Binding-site contacts:
Ligand atom O6 contacts residue ILE55 of chain 1.B at 3.4 Å.
Ligand atom C5 contacts residue PHE160 of chain 2.B at 3.3 Å (hydrophobic).
Ligand atom N7 contacts residue PHE160 of chain 2.B at 3.5 Å.
Ligand atom O6 contacts residue PHE160 of chain 2.B at 3.8 Å.
Ligand atom C6 contacts residue GLN229 of chain 2.B at 3.8 Å.
Ligand atom N7 contacts residue THR58 of chain 1.B at 2.8 Å (h-bond).
Ligand atom N7 contacts residue ALA57 of chain 1.B at 3.5 Å.
Ligand atom C4 contacts residue PHE160 of chain 2.B at 3.3 Å (hydrophobic).
Ligand atom N9 contacts residue THR58 of chain 1.B at 3.9 Å.
Ligand atom N9 contacts residue LEU171 of chain 2.B at 3.9 Å.
Ligand atom O2 contacts residue VAL228 of chain 2.B at 2.9 Å (h-bond).
Ligand atom N9 contacts residue PHE160 of chain 2.B at 3.5 Å.
Ligand atom C4 contacts residue ARG177 of chain 2.B at 3.8 Å.
Ligand atom C6 contacts residue PHE160 of chain 2.B at 3.4 Å (hydrophobic).
Ligand atom N8 contacts residue LEU171 of chain 2.B at 3.7 Å.
Ligand atom O2 contacts residue SER227 of chain 2.B at 3.5 Å.
Ligand atom C2 contacts residue GLN229 of chain 2.B at 3.9 Å.
Ligand atom C2 contacts residue PHE160 of chain 2.B at 3.6 Å (hydrophobic).
Ligand atom C2 contacts residue ARG177 of chain 2.B at 3.5 Å.
Ligand atom N1 contacts residue PHE160 of chain 2.B at 3.5 Å.
Ligand atom C4 contacts residue ASN255 of chain 2.B at 3.9 Å.
Ligand atom N3 contacts residue ASN255 of chain 2.B at 3.3 Å (h-bond).
Ligand atom N1 contacts residue GLN229 of chain 2.B at 3.0 Å (h-bond).
Ligand atom N8 contacts residue PHE160 of chain 2.B at 3.6 Å.
Ligand atom N3 contacts residue PHE160 of chain 2.B at 3.6 Å.
Ligand atom O2 contacts residue ARG177 of chain 2.B at 2.8 Å (salt-bridge).
Ligand atom N3 contacts residue ARG177 of chain 2.B at 3.0 Å (salt-bridge).
Ligand atom O2 contacts residue ASN255 of chain 2.B at 4.0 Å.
Ligand atom O6 contacts residue TYR9 of chain 1.B at 3.8 Å.
Ligand atom O6 contacts residue GLN229 of chain 2.B at 2.9 Å (h-bond).
Ligand atom C2 contacts residue ASN255 of chain 2.B at 3.9 Å.
Ligand atom N9 contacts residue ARG177 of chain 2.B at 4.1 Å.
Ligand atom N8 contacts residue THR58 of chain 1.B at 3.2 Å (h-bond).
Ligand atom O6 contacts residue THR58 of chain 1.B at 3.8 Å.
Ligand atom N8 contacts residue ALA57 of chain 1.B at 3.8 Å.
Ligand atom C2 contacts residue VAL228 of chain 2.B at 3.9 Å (hydrophobic).
Ligand atom O2 contacts residue GLN229 of chain 2.B at 3.8 Å.
Ligand atom O2 contacts residue PHE160 of chain 2.B at 3.9 Å.
Ligand atom C5 contacts residue THR58 of chain 1.B at 3.9 Å.
Ligand atom N8 contacts residue ASP59 of chain 1.B at 3.8 Å.

The protein below binds the small molecule below.
Small molecule (SMILES): O=c1[nH]c(=O)c2nn[nH]c2[nH]1

Sequence of chain 1.B:
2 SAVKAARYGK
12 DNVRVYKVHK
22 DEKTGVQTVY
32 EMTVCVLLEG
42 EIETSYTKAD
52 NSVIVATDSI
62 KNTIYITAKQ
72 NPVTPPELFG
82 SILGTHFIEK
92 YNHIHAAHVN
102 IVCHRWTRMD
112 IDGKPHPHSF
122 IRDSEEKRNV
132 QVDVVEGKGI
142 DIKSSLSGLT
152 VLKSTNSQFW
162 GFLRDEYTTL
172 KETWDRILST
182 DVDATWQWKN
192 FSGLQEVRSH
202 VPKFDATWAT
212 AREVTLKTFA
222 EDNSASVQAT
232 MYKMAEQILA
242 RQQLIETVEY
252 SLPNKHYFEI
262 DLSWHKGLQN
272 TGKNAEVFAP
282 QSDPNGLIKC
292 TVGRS

Sequence of chain 2.B:
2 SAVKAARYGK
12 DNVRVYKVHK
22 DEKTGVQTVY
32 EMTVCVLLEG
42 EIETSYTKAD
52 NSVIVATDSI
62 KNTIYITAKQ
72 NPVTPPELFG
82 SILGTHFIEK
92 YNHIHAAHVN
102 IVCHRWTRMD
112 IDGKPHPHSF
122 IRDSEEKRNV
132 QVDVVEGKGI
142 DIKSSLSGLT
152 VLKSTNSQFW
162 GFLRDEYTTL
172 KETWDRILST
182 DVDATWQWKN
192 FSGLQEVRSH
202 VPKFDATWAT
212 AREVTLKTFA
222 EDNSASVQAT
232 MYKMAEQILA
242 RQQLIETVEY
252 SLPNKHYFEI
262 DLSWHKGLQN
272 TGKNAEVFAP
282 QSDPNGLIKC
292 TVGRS